This protein binds this small molecule.
Small molecule (SMILES): CC(=O)N[C@H]1[C@H](O[C@H]2[C@H](O)[C@@H](NC(C)=O)CO[C@@H]2CO)O[C@H](CO)[C@@H](O[C@@H]2O[C@H](CO)[C@@H](O)[C@H](O)[C@@H]2O)[C@@H]1O

Binding-site contacts:
Ligand atom C1 contacts residue ASN798 of chain 1.C at 1.4 Å.
Ligand atom C5 contacts residue GLN801 of chain 1.C at 3.8 Å.
Ligand atom C5 contacts residue ASN798 of chain 1.C at 3.7 Å.
Ligand atom C8 contacts residue ASN798 of chain 1.C at 4.3 Å.
Ligand atom C1 contacts residue SER800 of chain 1.C at 3.5 Å.
Ligand atom C3 contacts residue ASN798 of chain 1.C at 3.8 Å.
Ligand atom C7 contacts residue ASN798 of chain 1.C at 3.3 Å.
Ligand atom C2 contacts residue ASN798 of chain 1.C at 2.5 Å.
Ligand atom C5 contacts residue SER800 of chain 1.C at 3.4 Å.
Ligand atom C4 contacts residue ASN798 of chain 1.C at 4.3 Å.
Ligand atom O5 contacts residue SER800 of chain 1.C at 3.4 Å (h-bond).
Ligand atom N2 contacts residue ASN798 of chain 1.C at 2.9 Å (h-bond).
Ligand atom O5 contacts residue ASN798 of chain 1.C at 2.4 Å (h-bond).
Ligand atom O5 contacts residue GLN801 of chain 1.C at 3.8 Å.
Ligand atom O7 contacts residue ASN798 of chain 1.C at 3.3 Å (h-bond).
Ligand atom O6 contacts residue GLN801 of chain 1.C at 4.0 Å.
Ligand atom C6 contacts residue SER800 of chain 1.C at 4.0 Å.
Ligand atom C6 contacts residue GLN801 of chain 1.C at 3.3 Å.

Sequence of chain 1.C:
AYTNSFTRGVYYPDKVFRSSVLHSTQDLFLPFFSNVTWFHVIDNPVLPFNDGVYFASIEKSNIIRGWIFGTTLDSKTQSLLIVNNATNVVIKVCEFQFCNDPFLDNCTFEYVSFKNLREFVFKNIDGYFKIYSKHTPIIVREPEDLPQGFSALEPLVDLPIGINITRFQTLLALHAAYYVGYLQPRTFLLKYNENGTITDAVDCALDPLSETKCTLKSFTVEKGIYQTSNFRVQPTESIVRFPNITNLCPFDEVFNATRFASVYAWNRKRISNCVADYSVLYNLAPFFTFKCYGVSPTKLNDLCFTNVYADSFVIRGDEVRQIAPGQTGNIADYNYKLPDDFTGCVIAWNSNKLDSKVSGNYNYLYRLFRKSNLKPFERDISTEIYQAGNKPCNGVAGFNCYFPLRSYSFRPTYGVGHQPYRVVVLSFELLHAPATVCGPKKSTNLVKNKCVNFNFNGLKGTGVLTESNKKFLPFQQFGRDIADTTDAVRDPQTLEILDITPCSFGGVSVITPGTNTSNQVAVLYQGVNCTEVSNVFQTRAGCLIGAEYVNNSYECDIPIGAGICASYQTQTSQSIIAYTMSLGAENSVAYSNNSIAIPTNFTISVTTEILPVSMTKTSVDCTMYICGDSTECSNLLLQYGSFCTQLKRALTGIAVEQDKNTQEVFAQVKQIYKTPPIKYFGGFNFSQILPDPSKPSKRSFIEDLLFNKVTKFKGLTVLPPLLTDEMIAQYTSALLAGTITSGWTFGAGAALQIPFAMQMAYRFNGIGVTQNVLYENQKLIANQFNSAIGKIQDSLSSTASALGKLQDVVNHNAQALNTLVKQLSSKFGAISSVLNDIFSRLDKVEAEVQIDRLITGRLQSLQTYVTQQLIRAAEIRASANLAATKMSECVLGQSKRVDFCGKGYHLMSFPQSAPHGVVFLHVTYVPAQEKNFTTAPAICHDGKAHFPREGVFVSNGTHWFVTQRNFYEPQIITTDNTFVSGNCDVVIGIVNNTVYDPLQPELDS